Sequence of chain 1.B:
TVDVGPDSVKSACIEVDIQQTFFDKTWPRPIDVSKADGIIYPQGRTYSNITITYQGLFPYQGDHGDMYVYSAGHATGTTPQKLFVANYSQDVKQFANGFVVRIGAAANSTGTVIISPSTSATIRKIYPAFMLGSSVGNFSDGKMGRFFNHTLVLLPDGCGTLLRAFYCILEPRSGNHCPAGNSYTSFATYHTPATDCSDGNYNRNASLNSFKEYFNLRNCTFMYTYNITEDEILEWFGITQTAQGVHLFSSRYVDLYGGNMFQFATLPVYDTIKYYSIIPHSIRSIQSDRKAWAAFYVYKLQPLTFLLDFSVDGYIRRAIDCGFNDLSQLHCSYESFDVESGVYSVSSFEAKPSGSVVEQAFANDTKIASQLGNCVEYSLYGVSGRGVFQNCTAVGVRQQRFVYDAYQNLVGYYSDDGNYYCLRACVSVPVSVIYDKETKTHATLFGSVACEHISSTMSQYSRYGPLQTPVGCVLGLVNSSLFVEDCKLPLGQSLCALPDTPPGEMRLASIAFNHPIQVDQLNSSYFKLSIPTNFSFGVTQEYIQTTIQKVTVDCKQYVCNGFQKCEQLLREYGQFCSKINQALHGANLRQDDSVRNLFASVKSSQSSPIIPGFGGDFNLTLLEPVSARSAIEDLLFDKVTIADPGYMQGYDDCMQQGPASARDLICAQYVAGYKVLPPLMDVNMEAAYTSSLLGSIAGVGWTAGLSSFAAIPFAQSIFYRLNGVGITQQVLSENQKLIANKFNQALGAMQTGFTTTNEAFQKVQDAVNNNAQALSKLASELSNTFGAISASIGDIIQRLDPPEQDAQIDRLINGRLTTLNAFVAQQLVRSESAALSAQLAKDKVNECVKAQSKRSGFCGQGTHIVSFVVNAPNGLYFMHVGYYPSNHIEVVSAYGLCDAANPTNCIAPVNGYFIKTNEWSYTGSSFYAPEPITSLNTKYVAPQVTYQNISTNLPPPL

Binding-site contacts:
Ligand atom C2 contacts residue ASN1159 of chain 1.B at 4.4 Å.
Ligand atom C2 contacts residue ASN799 of chain 1.B at 2.3 Å.
Ligand atom C5 contacts residue ASN799 of chain 1.B at 3.7 Å.
Ligand atom O5 contacts residue ASN799 of chain 1.B at 2.4 Å (h-bond).
Ligand atom C7 contacts residue ASN799 of chain 1.B at 3.3 Å.
Ligand atom O7 contacts residue ASN799 of chain 1.B at 3.6 Å (h-bond).
Ligand atom O7 contacts residue ASN1159 of chain 1.B at 3.8 Å.
Ligand atom C4 contacts residue ASN799 of chain 1.B at 4.1 Å.
Ligand atom N2 contacts residue ASN799 of chain 1.B at 2.8 Å (h-bond).
Ligand atom C8 contacts residue ASN799 of chain 1.B at 4.3 Å.
Ligand atom C3 contacts residue ASN799 of chain 1.B at 3.6 Å.
Ligand atom O5 contacts residue SER1158 of chain 1.B at 4.3 Å.
Ligand atom C8 contacts residue THR798 of chain 1.B at 4.4 Å.
Ligand atom C1 contacts residue ASN799 of chain 1.B at 1.4 Å.
Ligand atom C1 contacts residue ASN1159 of chain 1.B at 4.3 Å.

A small-molecule ligand and the protein it binds are described below.
Small molecule (SMILES): CC(=O)N[C@H]1[C@H](O[C@H]2[C@H](O)[C@@H](NC(C)=O)CO[C@@H]2CO)O[C@H](CO)[C@@H](O)[C@@H]1O